Sequence of chain 1.H:
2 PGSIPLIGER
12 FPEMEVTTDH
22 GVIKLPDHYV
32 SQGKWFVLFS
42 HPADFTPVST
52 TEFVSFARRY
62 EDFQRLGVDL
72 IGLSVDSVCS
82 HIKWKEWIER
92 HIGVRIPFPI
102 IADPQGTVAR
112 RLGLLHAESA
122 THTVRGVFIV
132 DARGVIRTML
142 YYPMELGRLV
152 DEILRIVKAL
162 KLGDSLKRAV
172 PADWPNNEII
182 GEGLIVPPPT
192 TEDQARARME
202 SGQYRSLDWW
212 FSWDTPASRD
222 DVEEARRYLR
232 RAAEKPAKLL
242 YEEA

Binding-site contacts:
Ligand atom C4 contacts residue FLC1 of chain 1.W at 4.5 Å.
Ligand atom C5 contacts residue PRO189 of chain 1.H at 4.4 Å (hydrophobic).
Ligand atom C3 contacts residue ALA44 of chain 1.G at 4.4 Å (hydrophobic).
Ligand atom C6 contacts residue FLC1 of chain 1.W at 3.4 Å.
Ligand atom C7 contacts residue HIS123 of chain 1.G at 3.8 Å.
Ligand atom C5 contacts residue THR47 of chain 1.G at 4.0 Å.
Ligand atom O9 contacts residue CYS80 of chain 1.C at 2.9 Å (h-bond).
Ligand atom C7 contacts residue PRO43 of chain 1.G at 4.1 Å (hydrophobic).
Ligand atom C6 contacts residue PRO43 of chain 1.G at 4.2 Å (hydrophobic).
Ligand atom O9 contacts residue SER78 of chain 1.C at 3.4 Å.
Ligand atom C8 contacts residue THR47 of chain 1.G at 4.2 Å.
Ligand atom C2 contacts residue VAL79 of chain 1.C at 4.4 Å (hydrophobic).
Ligand atom C4 contacts residue THR47 of chain 1.G at 3.9 Å.
Ligand atom C8 contacts residue ALA44 of chain 1.G at 3.5 Å (hydrophobic).
Ligand atom C5 contacts residue FLC1 of chain 1.W at 3.4 Å.
Ligand atom C3 contacts residue CYS80 of chain 1.C at 3.7 Å (hydrophobic).
Ligand atom C6 contacts residue THR47 of chain 1.G at 4.2 Å.
Ligand atom C8 contacts residue HIS123 of chain 1.G at 3.7 Å.
Ligand atom C1 contacts residue PRO190 of chain 1.H at 4.2 Å (hydrophobic).
Ligand atom C4 contacts residue CYS80 of chain 1.C at 4.0 Å (hydrophobic).
Ligand atom C7 contacts residue ALA44 of chain 1.G at 3.8 Å (hydrophobic).
Ligand atom C7 contacts residue THR47 of chain 1.G at 4.3 Å.
Ligand atom C2 contacts residue CYS80 of chain 1.C at 2.7 Å (hydrophobic).
Ligand atom C4 contacts residue PRO189 of chain 1.H at 4.2 Å (hydrophobic).
Ligand atom C3 contacts residue THR47 of chain 1.G at 4.0 Å.
Ligand atom O9 contacts residue VAL79 of chain 1.C at 3.3 Å (h-bond).
Ligand atom C1 contacts residue CYS80 of chain 1.C at 1.8 Å (hydrophobic).
Ligand atom C1 contacts residue VAL79 of chain 1.C at 4.2 Å (hydrophobic).

Sequence of chain 1.G:
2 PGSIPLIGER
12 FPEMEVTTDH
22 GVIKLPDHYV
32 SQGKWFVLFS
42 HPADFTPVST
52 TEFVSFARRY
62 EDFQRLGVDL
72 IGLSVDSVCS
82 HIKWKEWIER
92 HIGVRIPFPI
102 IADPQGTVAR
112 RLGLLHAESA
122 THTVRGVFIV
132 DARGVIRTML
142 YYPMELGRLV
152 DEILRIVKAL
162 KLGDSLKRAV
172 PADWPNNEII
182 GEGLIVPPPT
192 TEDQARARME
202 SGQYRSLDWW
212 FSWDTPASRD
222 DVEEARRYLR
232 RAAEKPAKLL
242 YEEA

Sequence of chain 1.C:
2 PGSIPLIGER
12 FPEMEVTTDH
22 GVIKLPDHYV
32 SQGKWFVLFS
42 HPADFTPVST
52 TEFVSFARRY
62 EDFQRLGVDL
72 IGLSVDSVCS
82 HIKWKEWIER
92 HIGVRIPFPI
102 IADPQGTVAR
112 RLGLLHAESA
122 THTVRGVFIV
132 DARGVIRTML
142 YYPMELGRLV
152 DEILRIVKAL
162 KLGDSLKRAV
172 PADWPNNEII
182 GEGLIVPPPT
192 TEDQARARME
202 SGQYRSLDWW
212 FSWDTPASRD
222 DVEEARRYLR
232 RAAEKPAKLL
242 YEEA

The protein below binds the small molecule below.
Small molecule (SMILES): O=C(CBr)c1ccccc1